Sequence of chain 19.A:
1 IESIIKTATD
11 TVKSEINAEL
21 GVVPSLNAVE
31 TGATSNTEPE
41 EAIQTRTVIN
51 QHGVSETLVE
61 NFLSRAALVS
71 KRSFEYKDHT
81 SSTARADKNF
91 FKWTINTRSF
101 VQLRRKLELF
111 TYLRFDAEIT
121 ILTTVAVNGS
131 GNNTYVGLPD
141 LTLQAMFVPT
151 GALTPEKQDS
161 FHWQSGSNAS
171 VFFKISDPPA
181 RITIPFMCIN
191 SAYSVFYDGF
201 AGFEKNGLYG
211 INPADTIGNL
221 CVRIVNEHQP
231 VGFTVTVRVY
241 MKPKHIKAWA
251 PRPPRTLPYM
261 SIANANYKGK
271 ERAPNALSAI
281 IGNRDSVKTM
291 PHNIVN

Binding-site contacts:
Ligand atom N20 contacts residue ILE184 of chain 19.A at 3.8 Å.
Ligand atom N02 contacts residue THR97 of chain 19.A at 3.4 Å.
Ligand atom O23 contacts residue LEU220 of chain 19.A at 3.2 Å.
Ligand atom C07 contacts residue TYR193 of chain 19.A at 3.6 Å (hydrophobic).
Ligand atom C12 contacts residue ILE119 of chain 19.A at 3.4 Å (hydrophobic).
Ligand atom N19 contacts residue LEU220 of chain 19.A at 3.1 Å.
Ligand atom N28 contacts residue TYR193 of chain 19.A at 3.4 Å.
Ligand atom C08 contacts residue ALA117 of chain 19.A at 3.8 Å (hydrophobic).
Ligand atom O10 contacts residue ILE95 of chain 19.A at 3.3 Å.
Ligand atom O01 contacts residue PHE115 of chain 19.A at 3.5 Å.
Ligand atom N20 contacts residue PHE147 of chain 19.A at 3.4 Å.
Ligand atom C17 contacts residue ILE184 of chain 19.A at 3.4 Å (hydrophobic).
Ligand atom C14 contacts residue ILE119 of chain 19.A at 3.6 Å (hydrophobic).
Ligand atom F26 contacts residue ALA145 of chain 19.A at 2.9 Å.
Ligand atom C05 contacts residue TYR193 of chain 19.A at 3.3 Å (hydrophobic).
Ligand atom C13 contacts residue ILE119 of chain 19.A at 3.4 Å (hydrophobic).
Ligand atom F24 contacts residue ALA169 of chain 19.A at 3.3 Å.
Ligand atom C29 contacts residue TYR193 of chain 19.A at 3.5 Å (hydrophobic).
Ligand atom O01 contacts residue THR97 of chain 19.A at 3.6 Å.
Ligand atom C29 contacts residue SER194 of chain 19.A at 3.5 Å.
Ligand atom C21 contacts residue ILE182 of chain 19.A at 3.4 Å (hydrophobic).
Ligand atom C22 contacts residue ALA145 of chain 19.A at 3.6 Å (hydrophobic).
Ligand atom F26 contacts residue ALA169 of chain 19.A at 2.5 Å.
Ligand atom F26 contacts residue PHE147 of chain 19.A at 2.6 Å.
Ligand atom F25 contacts residue ALA145 of chain 19.A at 3.0 Å.
Ligand atom C30 contacts residue PHE115 of chain 19.A at 3.6 Å (hydrophobic).
Ligand atom C30 contacts residue TYR193 of chain 19.A at 3.8 Å (hydrophobic).
Ligand atom F26 contacts residue MET146 of chain 19.A at 3.2 Å.
Ligand atom F25 contacts residue VAL171 of chain 19.A at 3.1 Å.
Ligand atom C29 contacts residue VAL195 of chain 19.A at 3.4 Å (hydrophobic).
Ligand atom N02 contacts residue PHE115 of chain 19.A at 3.6 Å.
Ligand atom C04 contacts residue TYR193 of chain 19.A at 3.8 Å (hydrophobic).
Ligand atom N20 contacts residue ILE182 of chain 19.A at 3.3 Å.
Ligand atom C22 contacts residue PHE147 of chain 19.A at 3.8 Å (hydrophobic).
Ligand atom C16 contacts residue ILE184 of chain 19.A at 3.2 Å (hydrophobic).
Ligand atom C22 contacts residue ALA169 of chain 19.A at 3.5 Å (hydrophobic).
Ligand atom F24 contacts residue ILE182 of chain 19.A at 3.6 Å.
Ligand atom C06 contacts residue TYR193 of chain 19.A at 3.8 Å (hydrophobic).
Ligand atom C08 contacts residue MET241 of chain 19.A at 3.6 Å (hydrophobic).
Ligand atom C21 contacts residue PHE147 of chain 19.A at 3.8 Å (hydrophobic).

This protein binds this small molecule.
Small molecule (SMILES): Cc1cc(-c2noc(C(F)(F)F)n2)ccc1OCCCc1cc(C(=O)N(C)C)no1

Sequence of chain 19.B:
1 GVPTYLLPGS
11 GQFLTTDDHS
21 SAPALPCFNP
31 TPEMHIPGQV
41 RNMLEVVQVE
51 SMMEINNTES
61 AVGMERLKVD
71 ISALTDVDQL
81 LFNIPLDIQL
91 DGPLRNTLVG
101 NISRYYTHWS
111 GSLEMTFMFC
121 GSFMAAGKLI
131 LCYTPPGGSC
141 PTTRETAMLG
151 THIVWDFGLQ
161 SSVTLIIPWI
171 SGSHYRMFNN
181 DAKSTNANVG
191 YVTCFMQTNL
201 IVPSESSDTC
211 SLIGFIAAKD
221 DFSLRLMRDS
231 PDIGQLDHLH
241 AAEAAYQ